Binding-site contacts:
Ligand atom P contacts residue ARG125 of chain 1.A at 3.7 Å.
Ligand atom C4' contacts residue ARG125 of chain 1.A at 4.4 Å.
Ligand atom OP1 contacts residue ARG131 of chain 1.A at 3.4 Å (salt-bridge).
Ligand atom O3' contacts residue ARG125 of chain 1.A at 4.0 Å.
Ligand atom C2 contacts residue ARG125 of chain 1.A at 3.8 Å.
Ligand atom N3 contacts residue ARG125 of chain 1.A at 3.6 Å (salt-bridge).
Ligand atom C6 contacts residue ARG125 of chain 1.A at 3.5 Å.
Ligand atom OP3 contacts residue ARG125 of chain 1.A at 2.8 Å.
Ligand atom C5' contacts residue SER77 of chain 1.A at 4.4 Å.
Ligand atom P contacts residue ARG131 of chain 1.A at 3.5 Å.
Ligand atom C5' contacts residue MET76 of chain 1.A at 4.3 Å (hydrophobic).
Ligand atom C5 contacts residue ARG125 of chain 1.A at 3.5 Å.
Ligand atom O5' contacts residue ARG125 of chain 1.A at 3.0 Å (salt-bridge).
Ligand atom C2' contacts residue ARG125 of chain 1.A at 3.6 Å.
Ligand atom O2 contacts residue ARG125 of chain 1.A at 3.9 Å.
Ligand atom OP1 contacts residue ARG125 of chain 1.A at 2.9 Å (salt-bridge).
Ligand atom OP2 contacts residue ARG131 of chain 1.A at 3.7 Å.
Ligand atom O5' contacts residue ARG131 of chain 1.A at 2.6 Å (salt-bridge).
Ligand atom C5' contacts residue ARG125 of chain 1.A at 4.1 Å.
Ligand atom O4 contacts residue ARG125 of chain 1.A at 3.8 Å.
Ligand atom C5' contacts residue ARG131 of chain 1.A at 3.2 Å.
Ligand atom N1 contacts residue ARG125 of chain 1.A at 3.7 Å.
Ligand atom C1' contacts residue ARG125 of chain 1.A at 4.2 Å.
Ligand atom OP2 contacts residue SER77 of chain 1.A at 4.1 Å.
Ligand atom C4 contacts residue ARG125 of chain 1.A at 3.5 Å.
Ligand atom C3' contacts residue ARG125 of chain 1.A at 3.3 Å.

A protein and the small-molecule ligand that binds it are described below.
Small molecule (SMILES): CO[P](=O)(O)O[C@H]1[C@@H](O)[C@H](n2ccc(=O)[nH]c2=O)O[C@@H]1COP(=O)(O)O

Sequence of chain 1.A:
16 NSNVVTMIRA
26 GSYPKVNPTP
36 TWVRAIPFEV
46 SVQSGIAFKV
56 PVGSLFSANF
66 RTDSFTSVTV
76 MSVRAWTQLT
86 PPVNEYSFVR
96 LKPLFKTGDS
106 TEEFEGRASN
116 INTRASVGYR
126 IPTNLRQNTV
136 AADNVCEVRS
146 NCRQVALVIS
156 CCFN